Binding-site contacts:
Ligand atom C7 contacts residue GLY191 of chain 1.A at 4.1 Å.
Ligand atom O3 contacts residue THR192 of chain 1.A at 4.2 Å.
Ligand atom O7 contacts residue TRP61 of chain 1.A at 4.4 Å.
Ligand atom O7 contacts residue SER230 of chain 1.A at 3.0 Å (h-bond).
Ligand atom C2 contacts residue ASN190 of chain 1.A at 2.5 Å.
Ligand atom C3 contacts residue GLY191 of chain 1.A at 4.3 Å.
Ligand atom C5 contacts residue ASN190 of chain 1.A at 3.7 Å.
Ligand atom C4 contacts residue ASN190 of chain 1.A at 4.3 Å.
Ligand atom C8 contacts residue SER230 of chain 1.A at 4.0 Å.
Ligand atom N2 contacts residue ASN190 of chain 1.A at 2.9 Å (h-bond).
Ligand atom C7 contacts residue ASN190 of chain 1.A at 3.4 Å.
Ligand atom C7 contacts residue SER230 of chain 1.A at 3.8 Å.
Ligand atom C8 contacts residue ASN190 of chain 1.A at 3.7 Å.
Ligand atom O5 contacts residue ASN190 of chain 1.A at 2.4 Å (h-bond).
Ligand atom O7 contacts residue GLY191 of chain 1.A at 4.0 Å.
Ligand atom N2 contacts residue THR192 of chain 1.A at 3.6 Å.
Ligand atom N2 contacts residue GLY191 of chain 1.A at 3.3 Å (h-bond).
Ligand atom C1 contacts residue ASN190 of chain 1.A at 1.4 Å.
Ligand atom C3 contacts residue ASN190 of chain 1.A at 3.8 Å.
Ligand atom O7 contacts residue ASN190 of chain 1.A at 3.8 Å.
Ligand atom C2 contacts residue GLY191 of chain 1.A at 4.2 Å.
Ligand atom O7 contacts residue THR192 of chain 1.A at 3.2 Å.
Ligand atom C7 contacts residue THR192 of chain 1.A at 3.6 Å.

Sequence of chain 1.A:
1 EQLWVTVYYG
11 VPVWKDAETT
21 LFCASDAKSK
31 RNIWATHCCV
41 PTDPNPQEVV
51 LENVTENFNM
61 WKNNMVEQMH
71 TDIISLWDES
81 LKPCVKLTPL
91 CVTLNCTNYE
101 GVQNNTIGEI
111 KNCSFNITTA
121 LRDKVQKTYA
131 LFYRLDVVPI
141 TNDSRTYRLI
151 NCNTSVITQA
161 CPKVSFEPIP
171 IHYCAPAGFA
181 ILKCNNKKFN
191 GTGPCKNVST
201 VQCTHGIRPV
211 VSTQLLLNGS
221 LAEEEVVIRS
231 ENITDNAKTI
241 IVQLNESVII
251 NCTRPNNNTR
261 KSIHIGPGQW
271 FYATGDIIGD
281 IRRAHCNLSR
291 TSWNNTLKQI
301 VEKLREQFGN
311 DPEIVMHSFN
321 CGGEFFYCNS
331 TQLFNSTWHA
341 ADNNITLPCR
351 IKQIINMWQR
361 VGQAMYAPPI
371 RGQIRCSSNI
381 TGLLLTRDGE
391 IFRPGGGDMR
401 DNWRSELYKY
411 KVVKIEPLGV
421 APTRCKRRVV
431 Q

The small molecule below binds the protein below.
Small molecule (SMILES): CC(=O)N[C@@H]1[C@@H](O)[C@H](O)[C@@H](CO)O[C@H]1O